Sequence of chain 1.B:
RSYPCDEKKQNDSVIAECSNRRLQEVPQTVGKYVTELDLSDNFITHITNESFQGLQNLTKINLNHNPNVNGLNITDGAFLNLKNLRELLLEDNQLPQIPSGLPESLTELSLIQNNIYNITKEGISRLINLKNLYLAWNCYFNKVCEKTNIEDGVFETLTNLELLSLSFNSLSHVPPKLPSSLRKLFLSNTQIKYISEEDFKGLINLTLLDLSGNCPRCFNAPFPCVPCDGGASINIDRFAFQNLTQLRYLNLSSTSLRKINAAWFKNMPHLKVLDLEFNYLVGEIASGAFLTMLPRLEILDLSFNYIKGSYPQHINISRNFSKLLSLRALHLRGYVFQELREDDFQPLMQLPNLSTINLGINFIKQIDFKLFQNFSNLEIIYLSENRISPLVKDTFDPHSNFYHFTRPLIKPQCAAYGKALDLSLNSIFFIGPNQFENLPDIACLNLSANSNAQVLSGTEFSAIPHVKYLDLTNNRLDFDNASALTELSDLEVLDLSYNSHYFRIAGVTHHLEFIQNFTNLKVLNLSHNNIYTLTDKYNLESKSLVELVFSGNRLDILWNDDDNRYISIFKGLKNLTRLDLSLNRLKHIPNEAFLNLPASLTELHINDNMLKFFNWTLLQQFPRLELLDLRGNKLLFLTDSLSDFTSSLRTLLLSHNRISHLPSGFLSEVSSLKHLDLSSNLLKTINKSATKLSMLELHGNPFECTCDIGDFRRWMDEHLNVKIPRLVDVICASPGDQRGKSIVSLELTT

This protein binds this small molecule.
Small molecule (SMILES): CC(=O)N[C@@H]1[C@@H](O)[C@H](O)[C@@H](CO)O[C@H]1O

Binding-site contacts:
Ligand atom O4 contacts residue LYS565 of chain 1.B at 4.1 Å.
Ligand atom O7 contacts residue ASN618 of chain 1.B at 4.3 Å.
Ligand atom C4 contacts residue ASN618 of chain 1.B at 4.1 Å.
Ligand atom C7 contacts residue LYS586 of chain 1.B at 3.7 Å.
Ligand atom O5 contacts residue VAL589 of chain 1.B at 4.2 Å.
Ligand atom C5 contacts residue ASN618 of chain 1.B at 3.7 Å.
Ligand atom C2 contacts residue LYS586 of chain 1.B at 4.1 Å.
Ligand atom C2 contacts residue ASN618 of chain 1.B at 2.4 Å.
Ligand atom C7 contacts residue ASN618 of chain 1.B at 3.4 Å.
Ligand atom O7 contacts residue LYS586 of chain 1.B at 3.5 Å (salt-bridge).
Ligand atom O5 contacts residue ASN618 of chain 1.B at 2.4 Å (h-bond).
Ligand atom C3 contacts residue ASN618 of chain 1.B at 3.8 Å.
Ligand atom C1 contacts residue ASN618 of chain 1.B at 1.5 Å.
Ligand atom C1 contacts residue LYS586 of chain 1.B at 4.4 Å.
Ligand atom C8 contacts residue ASN618 of chain 1.B at 3.4 Å.
Ligand atom N2 contacts residue ASN618 of chain 1.B at 3.1 Å (h-bond).
Ligand atom N2 contacts residue LYS586 of chain 1.B at 4.3 Å.
Ligand atom C8 contacts residue LYS586 of chain 1.B at 4.0 Å.